This protein binds this small molecule.
Small molecule (SMILES): O=C(NS(=O)(=O)c1ccc(N[C@H](CCN2CCOCC2)CSc2ccccc2)c(S(=O)(=O)C(F)(F)F)c1)c1csc(N2CCc3cccc(C(=O)Nc4nc5ccccc5s4)c3C2)n1

Sequence of chain 1.A:
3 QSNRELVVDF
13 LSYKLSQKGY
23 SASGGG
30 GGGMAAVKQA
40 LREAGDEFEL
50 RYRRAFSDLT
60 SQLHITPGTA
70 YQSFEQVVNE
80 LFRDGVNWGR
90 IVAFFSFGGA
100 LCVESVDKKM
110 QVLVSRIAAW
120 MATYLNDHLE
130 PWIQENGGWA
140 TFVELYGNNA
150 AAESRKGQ

Binding-site contacts:
Ligand atom C41 contacts residue GLU46 of chain 1.A at 3.5 Å.
Ligand atom C2 contacts residue SER56 of chain 1.A at 3.4 Å.
Ligand atom C41 contacts residue TYR145 of chain 1.A at 3.3 Å (hydrophobic).
Ligand atom C6 contacts residue GLU79 of chain 1.A at 3.5 Å.
Ligand atom C31 contacts residue TYR51 of chain 1.A at 3.5 Å (hydrophobic).
Ligand atom O2 contacts residue ASN86 of chain 1.A at 3.0 Å (h-bond).
Ligand atom O1 contacts residue LEU80 of chain 1.A at 3.3 Å.
Ligand atom N2 contacts residue SER56 of chain 1.A at 2.8 Å (h-bond).
Ligand atom C15 contacts residue SER95 of chain 1.A at 3.2 Å.
Ligand atom N7 contacts residue GLU46 of chain 1.A at 2.8 Å (salt-bridge).
Ligand atom C37 contacts residue GLU46 of chain 1.A at 3.5 Å.
Ligand atom O6 contacts residue TYR145 of chain 1.A at 3.4 Å.
Ligand atom C15 contacts residue ARG52 of chain 1.A at 3.5 Å.
Ligand atom C38 contacts residue GLU46 of chain 1.A at 3.3 Å.
Ligand atom C36 contacts residue GLU46 of chain 1.A at 3.6 Å.
Ligand atom C33 contacts residue GLY88 of chain 1.A at 3.6 Å.
Ligand atom C11 contacts residue LEU80 of chain 1.A at 3.4 Å (hydrophobic).
Ligand atom C12 contacts residue SER56 of chain 1.A at 3.5 Å.
Ligand atom S4 contacts residue GLU46 of chain 1.A at 3.4 Å.
Ligand atom O7 contacts residue GLY88 of chain 1.A at 3.2 Å (h-bond).
Ligand atom C10 contacts residue ARG89 of chain 1.A at 3.5 Å.
Ligand atom O4 contacts residue GLY88 of chain 1.A at 3.5 Å (h-bond).
Ligand atom C16 contacts residue ARG52 of chain 1.A at 3.2 Å.
Ligand atom O1 contacts residue ALA92 of chain 1.A at 3.6 Å.
Ligand atom C18 contacts residue ASP57 of chain 1.A at 3.3 Å.
Ligand atom O4 contacts residue ASN86 of chain 1.A at 3.3 Å (h-bond).
Ligand atom F3 contacts residue PHE141 of chain 1.A at 3.4 Å.
Ligand atom C19 contacts residue GLY88 of chain 1.A at 3.4 Å.
Ligand atom N5 contacts residue GLY88 of chain 1.A at 3.5 Å.
Ligand atom C3 contacts residue LEU80 of chain 1.A at 3.5 Å (hydrophobic).
Ligand atom O7 contacts residue TRP87 of chain 1.A at 3.2 Å.
Ligand atom C13 contacts residue ARG52 of chain 1.A at 3.5 Å.
Ligand atom N4 contacts residue ARG89 of chain 1.A at 3.3 Å (salt-bridge).
Ligand atom C27 contacts residue GLY88 of chain 1.A at 3.5 Å.
Ligand atom C33 contacts residue PHE47 of chain 1.A at 3.5 Å (hydrophobic).
Ligand atom N3 contacts residue LEU58 of chain 1.A at 3.1 Å (h-bond).
Ligand atom C15 contacts residue PHE96 of chain 1.A at 3.5 Å (hydrophobic).
Ligand atom C40 contacts residue TYR145 of chain 1.A at 3.4 Å (hydrophobic).
Ligand atom O5 contacts residue ASN147 of chain 1.A at 3.3 Å (h-bond).
Ligand atom N3 contacts residue SER56 of chain 1.A at 3.3 Å (h-bond).